Binding-site contacts:
Ligand atom N07 contacts residue GLN262 of chain 1.D at 3.4 Å (h-bond).
Ligand atom C04 contacts residue LYS203 of chain 1.D at 3.5 Å.
Ligand atom O02 contacts residue LYS203 of chain 1.D at 4.2 Å.
Ligand atom C05 contacts residue ASP266 of chain 1.D at 4.0 Å.
Ligand atom C05 contacts residue LYS203 of chain 1.A at 3.6 Å.
Ligand atom N06 contacts residue ASP266 of chain 1.D at 2.9 Å (salt-bridge).
Ligand atom N06 contacts residue LYS237 of chain 1.D at 3.6 Å.
Ligand atom C03 contacts residue LYS203 of chain 1.D at 3.3 Å.
Ligand atom N09 contacts residue TYR204 of chain 1.A at 2.8 Å (h-bond).
Ligand atom C08 contacts residue LYS203 of chain 1.A at 3.1 Å.
Ligand atom C04 contacts residue LYS203 of chain 1.A at 4.3 Å.
Ligand atom O10 contacts residue GLN262 of chain 1.D at 4.0 Å.
Ligand atom C01 contacts residue LYS203 of chain 1.D at 3.9 Å.
Ligand atom C03 contacts residue LYS237 of chain 1.D at 3.6 Å.
Ligand atom C08 contacts residue ASP266 of chain 1.D at 4.2 Å.
Ligand atom N07 contacts residue LYS237 of chain 1.D at 3.9 Å.
Ligand atom N09 contacts residue GLN262 of chain 1.D at 3.0 Å (h-bond).
Ligand atom N07 contacts residue LYS203 of chain 1.A at 4.3 Å.
Ligand atom C05 contacts residue TYR204 of chain 1.A at 4.2 Å (hydrophobic).
Ligand atom C05 contacts residue LYS237 of chain 1.D at 4.3 Å.
Ligand atom O02 contacts residue ASP266 of chain 1.D at 4.1 Å.
Ligand atom N06 contacts residue GLN262 of chain 1.D at 4.3 Å.
Ligand atom N09 contacts residue LYS203 of chain 1.A at 3.1 Å (salt-bridge).
Ligand atom C01 contacts residue LYS237 of chain 1.D at 3.9 Å.
Ligand atom C08 contacts residue GLN262 of chain 1.D at 3.2 Å.
Ligand atom O10 contacts residue TYR204 of chain 1.A at 3.8 Å.
Ligand atom N06 contacts residue TYR204 of chain 1.A at 3.8 Å.
Ligand atom N07 contacts residue ASP266 of chain 1.D at 3.1 Å (salt-bridge).
Ligand atom N09 contacts residue LYS199 of chain 1.A at 3.5 Å (salt-bridge).
Ligand atom N07 contacts residue TYR204 of chain 1.A at 2.8 Å (h-bond).
Ligand atom C08 contacts residue TYR204 of chain 1.A at 2.8 Å (hydrophobic).
Ligand atom O02 contacts residue LYS237 of chain 1.D at 4.2 Å.
Ligand atom O10 contacts residue LYS203 of chain 1.A at 2.4 Å (salt-bridge).

Sequence of chain 1.D:
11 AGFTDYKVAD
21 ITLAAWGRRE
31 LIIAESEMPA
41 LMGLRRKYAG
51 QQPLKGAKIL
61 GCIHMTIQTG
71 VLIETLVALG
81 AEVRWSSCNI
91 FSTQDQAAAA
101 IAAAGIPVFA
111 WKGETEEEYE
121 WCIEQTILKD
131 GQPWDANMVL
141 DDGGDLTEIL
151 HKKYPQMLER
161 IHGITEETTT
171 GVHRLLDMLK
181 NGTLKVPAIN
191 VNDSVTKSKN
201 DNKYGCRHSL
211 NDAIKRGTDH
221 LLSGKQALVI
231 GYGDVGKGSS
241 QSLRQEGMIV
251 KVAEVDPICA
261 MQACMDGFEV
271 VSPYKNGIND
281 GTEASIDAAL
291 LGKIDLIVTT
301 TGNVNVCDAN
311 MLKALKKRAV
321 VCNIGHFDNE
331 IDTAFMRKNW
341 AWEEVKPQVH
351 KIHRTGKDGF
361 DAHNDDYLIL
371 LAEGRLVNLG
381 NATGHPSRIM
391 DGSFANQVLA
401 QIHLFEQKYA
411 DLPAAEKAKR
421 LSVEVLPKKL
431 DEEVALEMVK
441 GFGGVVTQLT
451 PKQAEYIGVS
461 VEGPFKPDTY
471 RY

The small molecule below binds the protein below.
Small molecule (SMILES): COCCc1nnc(N)o1

Sequence of chain 1.A:
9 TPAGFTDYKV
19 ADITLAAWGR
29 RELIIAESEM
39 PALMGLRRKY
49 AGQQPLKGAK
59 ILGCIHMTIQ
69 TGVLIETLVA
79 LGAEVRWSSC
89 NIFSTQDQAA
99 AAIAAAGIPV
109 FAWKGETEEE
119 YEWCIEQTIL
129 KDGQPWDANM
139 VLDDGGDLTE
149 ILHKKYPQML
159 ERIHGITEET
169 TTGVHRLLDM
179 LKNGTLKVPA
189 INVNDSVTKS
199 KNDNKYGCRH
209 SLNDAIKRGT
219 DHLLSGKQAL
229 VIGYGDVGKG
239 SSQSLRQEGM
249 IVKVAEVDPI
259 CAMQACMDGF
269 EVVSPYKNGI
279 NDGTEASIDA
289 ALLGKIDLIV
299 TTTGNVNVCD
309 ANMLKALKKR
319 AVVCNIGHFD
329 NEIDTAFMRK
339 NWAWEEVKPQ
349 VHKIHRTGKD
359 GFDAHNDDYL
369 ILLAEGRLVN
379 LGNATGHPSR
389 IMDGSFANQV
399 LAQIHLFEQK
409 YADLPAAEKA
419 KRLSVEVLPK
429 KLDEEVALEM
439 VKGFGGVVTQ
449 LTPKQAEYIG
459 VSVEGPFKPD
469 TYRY